A small-molecule ligand and the protein it binds are described below.
Small molecule (SMILES): C=C1/C(=C\C=C2/CCC[C@]3(C)[C@@H]([C@H](C)/C=C/[C@@H](O)C4(/C=C\C(=O)OCC)CC4)CC[C@@H]23)C[C@@H](O)C[C@@H]1O

Binding-site contacts:
Ligand atom C9 contacts residue VAL111 of chain 1.A at 3.9 Å (hydrophobic).
Ligand atom C7 contacts residue ALA108 of chain 1.A at 3.6 Å (hydrophobic).
Ligand atom C22 contacts residue TYR28 of chain 1.A at 3.7 Å (hydrophobic).
Ligand atom C21 contacts residue CYS165 of chain 1.A at 3.6 Å (hydrophobic).
Ligand atom O contacts residue HIS182 of chain 1.A at 3.0 Å (h-bond).
Ligand atom O3 contacts residue SER152 of chain 1.A at 3.5 Å.
Ligand atom C12 contacts residue VAL177 of chain 1.A at 3.6 Å (hydrophobic).
Ligand atom O3 contacts residue ARG151 of chain 1.A at 3.7 Å.
Ligand atom C26 contacts residue ILE148 of chain 1.A at 3.5 Å (hydrophobic).
Ligand atom C1 contacts residue HIS182 of chain 1.A at 3.6 Å.
Ligand atom O3 contacts residue TYR24 of chain 1.A at 2.9 Å (h-bond).
Ligand atom C25 contacts residue SER114 of chain 1.A at 3.8 Å.
Ligand atom C contacts residue GLN275 of chain 1.A at 3.2 Å.
Ligand atom C8 contacts residue HIS272 of chain 1.A at 3.6 Å.
Ligand atom C22 contacts residue SER155 of chain 1.A at 3.5 Å.
Ligand atom O4 contacts residue SER114 of chain 1.A at 2.8 Å (h-bond).
Ligand atom C2 contacts residue HIS182 of chain 1.A at 3.1 Å.
Ligand atom C21 contacts residue SER155 of chain 1.A at 3.6 Å.
Ligand atom C12 contacts residue HIS182 of chain 1.A at 3.7 Å.
Ligand atom C22 contacts residue TYR24 of chain 1.A at 3.6 Å (hydrophobic).
Ligand atom C18 contacts residue SER152 of chain 1.A at 3.6 Å.
Ligand atom C26 contacts residue SER114 of chain 1.A at 3.2 Å.
Ligand atom O contacts residue ALA180 of chain 1.A at 3.8 Å.
Ligand atom C15 contacts residue ILE148 of chain 1.A at 3.8 Å (hydrophobic).
Ligand atom C contacts residue LEU279 of chain 1.A at 3.7 Å (hydrophobic).
Ligand atom C1 contacts residue LEU279 of chain 1.A at 3.6 Å (hydrophobic).
Ligand atom C19 contacts residue SER152 of chain 1.A at 3.8 Å.
Ligand atom C7 contacts residue LEU107 of chain 1.A at 3.6 Å (hydrophobic).
Ligand atom C3 contacts residue HIS182 of chain 1.A at 3.3 Å.
Ligand atom O1 contacts residue HIS182 of chain 1.A at 3.6 Å.
Ligand atom C7 contacts residue VAL111 of chain 1.A at 3.5 Å (hydrophobic).
Ligand atom C contacts residue HIS182 of chain 1.A at 3.7 Å.
Ligand atom C1 contacts residue TYR276 of chain 1.A at 3.7 Å (hydrophobic).
Ligand atom O1 contacts residue TYR276 of chain 1.A at 3.5 Å.
Ligand atom O2 contacts residue HIS272 of chain 1.A at 2.5 Å (h-bond).
Ligand atom O contacts residue LEU279 of chain 1.A at 3.8 Å.
Ligand atom O4 contacts residue ARG151 of chain 1.A at 3.0 Å (salt-bridge).
Ligand atom O3 contacts residue SER155 of chain 1.A at 2.7 Å (h-bond).
Ligand atom C27 contacts residue TRP163 of chain 1.A at 3.3 Å (hydrophobic).
Ligand atom C29 contacts residue VAL177 of chain 1.A at 3.8 Å (hydrophobic).

Sequence of chain 1.A:
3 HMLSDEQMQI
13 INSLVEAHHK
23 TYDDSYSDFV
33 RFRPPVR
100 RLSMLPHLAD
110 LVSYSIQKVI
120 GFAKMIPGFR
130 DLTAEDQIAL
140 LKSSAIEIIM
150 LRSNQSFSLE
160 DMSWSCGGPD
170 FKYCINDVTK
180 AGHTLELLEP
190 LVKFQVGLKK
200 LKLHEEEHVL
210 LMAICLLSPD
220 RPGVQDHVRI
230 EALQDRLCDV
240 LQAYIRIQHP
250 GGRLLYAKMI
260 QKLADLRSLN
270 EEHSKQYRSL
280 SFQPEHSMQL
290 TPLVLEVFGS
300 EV